Sequence of chain 45.A:
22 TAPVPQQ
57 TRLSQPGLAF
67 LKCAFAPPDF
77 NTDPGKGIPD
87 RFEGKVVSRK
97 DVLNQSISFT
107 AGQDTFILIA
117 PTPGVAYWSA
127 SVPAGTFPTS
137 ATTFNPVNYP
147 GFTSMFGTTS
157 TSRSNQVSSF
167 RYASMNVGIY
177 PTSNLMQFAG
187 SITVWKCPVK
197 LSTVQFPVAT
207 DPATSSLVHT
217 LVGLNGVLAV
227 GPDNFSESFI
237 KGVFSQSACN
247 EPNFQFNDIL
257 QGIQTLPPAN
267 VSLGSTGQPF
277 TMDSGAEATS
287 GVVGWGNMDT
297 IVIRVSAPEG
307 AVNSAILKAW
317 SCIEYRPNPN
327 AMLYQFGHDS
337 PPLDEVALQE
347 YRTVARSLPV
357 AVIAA

Binding-site contacts:
Ligand atom CD1 contacts residue THR349 of chain 45.A at 4.3 Å.
Ligand atom CG2 contacts residue PHE71 of chain 45.A at 4.0 Å (hydrophobic).

A protein and the small-molecule ligand that binds it are described below.
Small molecule (SMILES): CC[C@H](C)[C@@H](C=O)NC(=O)[C@H](CO)NC(=O)[C@H](CCCCN)NC(=O)[C@@H](N)C(C)C